This protein binds this small molecule.
Small molecule (SMILES): CC(=O)N[C@@H]1[C@@H](O)[C@H](O)[C@@H](CO)O[C@H]1O

Sequence of chain 1.A:
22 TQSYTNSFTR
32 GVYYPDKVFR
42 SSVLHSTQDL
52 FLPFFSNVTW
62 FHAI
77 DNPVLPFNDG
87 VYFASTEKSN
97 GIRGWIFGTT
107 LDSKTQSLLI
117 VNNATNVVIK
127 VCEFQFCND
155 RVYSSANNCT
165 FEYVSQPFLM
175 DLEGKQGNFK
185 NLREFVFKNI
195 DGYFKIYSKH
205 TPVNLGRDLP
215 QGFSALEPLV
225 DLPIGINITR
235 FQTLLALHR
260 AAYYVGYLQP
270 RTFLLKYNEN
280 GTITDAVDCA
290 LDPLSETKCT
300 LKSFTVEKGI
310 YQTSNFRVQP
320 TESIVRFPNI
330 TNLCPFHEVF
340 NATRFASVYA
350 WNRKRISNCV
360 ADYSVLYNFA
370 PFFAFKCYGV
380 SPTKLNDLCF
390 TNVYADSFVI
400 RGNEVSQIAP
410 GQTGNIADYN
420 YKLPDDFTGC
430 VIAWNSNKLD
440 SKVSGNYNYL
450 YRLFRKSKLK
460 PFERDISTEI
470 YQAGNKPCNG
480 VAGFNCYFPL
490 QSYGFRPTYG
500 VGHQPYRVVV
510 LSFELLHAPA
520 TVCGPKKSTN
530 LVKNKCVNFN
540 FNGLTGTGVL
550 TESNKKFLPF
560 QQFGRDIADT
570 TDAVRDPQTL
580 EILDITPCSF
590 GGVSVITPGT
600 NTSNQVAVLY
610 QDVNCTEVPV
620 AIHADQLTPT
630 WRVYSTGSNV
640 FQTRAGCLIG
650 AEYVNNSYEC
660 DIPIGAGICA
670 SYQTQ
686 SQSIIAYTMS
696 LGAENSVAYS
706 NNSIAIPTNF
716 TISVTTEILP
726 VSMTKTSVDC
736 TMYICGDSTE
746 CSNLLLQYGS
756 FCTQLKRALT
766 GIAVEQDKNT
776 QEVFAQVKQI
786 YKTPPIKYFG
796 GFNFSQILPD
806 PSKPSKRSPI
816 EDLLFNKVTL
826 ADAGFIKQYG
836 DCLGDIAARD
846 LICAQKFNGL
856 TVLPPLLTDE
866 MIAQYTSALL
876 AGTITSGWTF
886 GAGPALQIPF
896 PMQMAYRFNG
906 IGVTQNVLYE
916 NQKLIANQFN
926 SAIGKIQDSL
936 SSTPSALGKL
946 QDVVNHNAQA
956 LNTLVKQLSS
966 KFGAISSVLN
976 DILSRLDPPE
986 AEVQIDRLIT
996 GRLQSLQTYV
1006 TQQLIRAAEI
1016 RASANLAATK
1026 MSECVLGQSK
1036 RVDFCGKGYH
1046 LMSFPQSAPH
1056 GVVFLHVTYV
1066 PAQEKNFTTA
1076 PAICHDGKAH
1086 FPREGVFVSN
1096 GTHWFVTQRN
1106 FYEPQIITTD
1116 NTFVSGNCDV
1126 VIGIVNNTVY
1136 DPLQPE

Binding-site contacts:
Ligand atom C8 contacts residue ASN277 of chain 1.A at 3.4 Å.
Ligand atom C7 contacts residue ASN279 of chain 1.A at 3.9 Å.
Ligand atom N2 contacts residue ASN279 of chain 1.A at 2.9 Å (h-bond).
Ligand atom C3 contacts residue ASN279 of chain 1.A at 3.8 Å.
Ligand atom C8 contacts residue GLU278 of chain 1.A at 3.3 Å.
Ligand atom O7 contacts residue ASN277 of chain 1.A at 4.3 Å.
Ligand atom O7 contacts residue ASN279 of chain 1.A at 4.4 Å.
Ligand atom C5 contacts residue ASN279 of chain 1.A at 3.7 Å.
Ligand atom C4 contacts residue ASN279 of chain 1.A at 4.2 Å.
Ligand atom C1 contacts residue ASN279 of chain 1.A at 1.4 Å.
Ligand atom O5 contacts residue ASN279 of chain 1.A at 2.4 Å (h-bond).
Ligand atom C2 contacts residue ASN279 of chain 1.A at 2.5 Å.
Ligand atom C7 contacts residue ASN277 of chain 1.A at 4.0 Å.